Sequence of chain 1.W:
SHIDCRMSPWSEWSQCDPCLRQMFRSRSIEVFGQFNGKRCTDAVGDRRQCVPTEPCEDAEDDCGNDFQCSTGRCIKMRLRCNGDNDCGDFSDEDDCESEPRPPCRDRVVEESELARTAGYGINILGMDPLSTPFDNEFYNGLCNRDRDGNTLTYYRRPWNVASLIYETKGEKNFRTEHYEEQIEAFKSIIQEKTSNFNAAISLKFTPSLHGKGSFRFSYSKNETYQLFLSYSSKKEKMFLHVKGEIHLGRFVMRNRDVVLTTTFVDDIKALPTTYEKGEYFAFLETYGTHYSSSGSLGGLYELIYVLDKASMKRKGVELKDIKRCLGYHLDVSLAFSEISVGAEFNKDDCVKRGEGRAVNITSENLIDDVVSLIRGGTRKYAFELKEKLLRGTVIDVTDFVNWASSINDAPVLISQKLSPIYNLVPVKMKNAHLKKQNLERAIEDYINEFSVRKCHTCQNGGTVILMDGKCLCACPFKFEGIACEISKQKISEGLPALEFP

The small molecule below binds the protein below.
Small molecule (SMILES): CC(=O)N[C@@H]1[C@@H](O)[C@H](O)[C@@H](CO)O[C@H]1O

Sequence of chain 1.X:
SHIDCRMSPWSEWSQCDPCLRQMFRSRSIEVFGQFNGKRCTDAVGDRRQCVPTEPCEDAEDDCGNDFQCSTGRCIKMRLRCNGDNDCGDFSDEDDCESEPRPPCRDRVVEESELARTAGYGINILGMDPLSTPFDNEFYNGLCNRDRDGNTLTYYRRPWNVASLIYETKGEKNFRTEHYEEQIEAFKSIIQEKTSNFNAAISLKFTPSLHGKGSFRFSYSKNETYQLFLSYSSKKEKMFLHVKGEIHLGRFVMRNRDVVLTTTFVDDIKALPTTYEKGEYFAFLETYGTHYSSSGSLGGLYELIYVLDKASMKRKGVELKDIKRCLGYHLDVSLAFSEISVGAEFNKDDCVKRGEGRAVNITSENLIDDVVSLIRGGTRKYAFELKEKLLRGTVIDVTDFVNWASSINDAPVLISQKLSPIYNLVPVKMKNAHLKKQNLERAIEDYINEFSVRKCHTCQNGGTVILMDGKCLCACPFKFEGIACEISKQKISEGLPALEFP

Binding-site contacts:
Ligand atom C7 contacts residue ASN213 of chain 1.X at 4.0 Å.
Ligand atom C7 contacts residue SER252 of chain 1.X at 4.1 Å.
Ligand atom O7 contacts residue ASN213 of chain 1.X at 3.9 Å.
Ligand atom N2 contacts residue PHE214 of chain 1.X at 3.6 Å.
Ligand atom C8 contacts residue SER252 of chain 1.X at 4.2 Å.
Ligand atom C2 contacts residue ASN215 of chain 1.X at 2.5 Å.
Ligand atom O5 contacts residue ASN215 of chain 1.X at 2.3 Å (h-bond).
Ligand atom C7 contacts residue TYR253 of chain 1.X at 3.8 Å (hydrophobic).
Ligand atom C5 contacts residue ASN215 of chain 1.X at 3.6 Å.
Ligand atom O7 contacts residue TYR253 of chain 1.X at 2.7 Å (h-bond).
Ligand atom N2 contacts residue ASN213 of chain 1.X at 3.5 Å.
Ligand atom C7 contacts residue ASN215 of chain 1.X at 3.0 Å.
Ligand atom C2 contacts residue ASN213 of chain 1.X at 4.2 Å.
Ligand atom C3 contacts residue ASN215 of chain 1.X at 3.8 Å.
Ligand atom O7 contacts residue SER252 of chain 1.X at 3.3 Å (h-bond).
Ligand atom C7 contacts residue PHE214 of chain 1.X at 3.5 Å (hydrophobic).
Ligand atom C1 contacts residue ASN215 of chain 1.X at 1.4 Å.
Ligand atom O7 contacts residue ASN215 of chain 1.X at 3.5 Å (h-bond).
Ligand atom O5 contacts residue ASN380 of chain 1.W at 4.2 Å.
Ligand atom C3 contacts residue ASN213 of chain 1.X at 4.3 Å.
Ligand atom O3 contacts residue ASN213 of chain 1.X at 3.3 Å.
Ligand atom C1 contacts residue ASN380 of chain 1.W at 4.4 Å.
Ligand atom N2 contacts residue ASN215 of chain 1.X at 3.0 Å (h-bond).
Ligand atom O7 contacts residue PHE214 of chain 1.X at 3.0 Å (h-bond).
Ligand atom C8 contacts residue ASN215 of chain 1.X at 3.2 Å.
Ligand atom N2 contacts residue TYR253 of chain 1.X at 4.5 Å.
Ligand atom C4 contacts residue ASN215 of chain 1.X at 4.2 Å.